Sequence of chain 1.A:
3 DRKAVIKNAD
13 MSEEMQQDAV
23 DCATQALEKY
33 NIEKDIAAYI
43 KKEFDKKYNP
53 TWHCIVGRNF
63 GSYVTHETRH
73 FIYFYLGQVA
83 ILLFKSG

This small molecule binds to this protein.
Small molecule (SMILES): CSCC[C@H](NC(=O)[C@H](CC(=O)O)NC(=O)[C@@H](NC(=O)[C@H](CCC(N)=O)NC(=O)[C@@H](NC(=O)[C@@H](NC(=O)[C@@H](NC(=O)[C@H](CO)NC(=O)[C@@H](N)CCCNC(N)=[NH2+])[C@@H](C)O)[C@@H](C)O)[C@@H](C)O)[C@@H](C)O)C(=O)O

Sequence of chain 2.A:
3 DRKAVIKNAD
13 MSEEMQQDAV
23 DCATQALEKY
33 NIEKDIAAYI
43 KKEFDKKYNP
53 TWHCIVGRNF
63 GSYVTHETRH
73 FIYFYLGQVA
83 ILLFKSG

Binding-site contacts:
Ligand atom N contacts residue HIS68 of chain 2.A at 2.8 Å (h-bond).
Ligand atom C contacts residue ASN61 of chain 2.A at 3.5 Å.
Ligand atom CA contacts residue VAL66 of chain 2.A at 3.2 Å (hydrophobic).
Ligand atom O contacts residue TYR65 of chain 2.A at 3.5 Å.
Ligand atom O contacts residue HIS68 of chain 2.A at 2.8 Å (h-bond).
Ligand atom CG contacts residue HIS68 of chain 2.A at 3.1 Å.
Ligand atom OD2 contacts residue LYS9 of chain 2.A at 3.5 Å (salt-bridge).
Ligand atom O contacts residue SER64 of chain 2.A at 2.9 Å (h-bond).
Ligand atom O contacts residue TYR75 of chain 2.A at 3.4 Å (h-bond).
Ligand atom OG1 contacts residue PHE62 of chain 2.A at 3.0 Å (h-bond).
Ligand atom CG2 contacts residue PHE62 of chain 2.A at 3.5 Å (hydrophobic).
Ligand atom CB contacts residue TYR65 of chain 2.A at 3.3 Å (hydrophobic).
Ligand atom OXT contacts residue ASN61 of chain 2.A at 3.0 Å (h-bond).
Ligand atom NE2 contacts residue GLU35 of chain 1.A at 3.2 Å (salt-bridge).
Ligand atom CB contacts residue TYR77 of chain 2.A at 3.3 Å (hydrophobic).
Ligand atom O contacts residue GLY63 of chain 2.A at 3.1 Å.
Ligand atom CA contacts residue TYR75 of chain 2.A at 3.4 Å (hydrophobic).
Ligand atom CA contacts residue SER64 of chain 2.A at 3.1 Å.
Ligand atom OXT contacts residue ARG60 of chain 2.A at 3.5 Å (salt-bridge).
Ligand atom OE1 contacts residue GLY63 of chain 2.A at 3.5 Å.
Ligand atom O contacts residue LYS36 of chain 1.A at 3.4 Å.
Ligand atom CG2 contacts residue TYR65 of chain 2.A at 3.4 Å (hydrophobic).
Ligand atom CA contacts residue TYR77 of chain 2.A at 3.3 Å (hydrophobic).
Ligand atom N contacts residue SER64 of chain 2.A at 3.1 Å (h-bond).
Ligand atom O contacts residue ASN61 of chain 2.A at 3.0 Å (h-bond).
Ligand atom O contacts residue VAL66 of chain 2.A at 3.3 Å (h-bond).
Ligand atom N contacts residue TYR77 of chain 2.A at 2.9 Å (h-bond).
Ligand atom OE1 contacts residue LYS36 of chain 1.A at 2.9 Å (salt-bridge).
Ligand atom O contacts residue THR67 of chain 2.A at 3.4 Å.
Ligand atom OG1 contacts residue ASN61 of chain 2.A at 3.3 Å.
Ligand atom OG1 contacts residue SER64 of chain 2.A at 2.7 Å (h-bond).
Ligand atom N contacts residue PHE62 of chain 2.A at 3.0 Å (h-bond).
Ligand atom C contacts residue ARG60 of chain 2.A at 3.5 Å.
Ligand atom OG1 contacts residue HIS68 of chain 2.A at 3.5 Å.
Ligand atom OE1 contacts residue GLU35 of chain 1.A at 3.4 Å.
Ligand atom N contacts residue TYR75 of chain 2.A at 3.4 Å (h-bond).
Ligand atom N contacts residue VAL66 of chain 2.A at 3.1 Å (h-bond).
Ligand atom NE contacts residue HIS68 of chain 2.A at 3.0 Å (h-bond).
Ligand atom OG contacts residue THR67 of chain 2.A at 2.8 Å (h-bond).
Ligand atom C contacts residue TYR75 of chain 2.A at 3.4 Å (hydrophobic).